Sequence of chain 1.A:
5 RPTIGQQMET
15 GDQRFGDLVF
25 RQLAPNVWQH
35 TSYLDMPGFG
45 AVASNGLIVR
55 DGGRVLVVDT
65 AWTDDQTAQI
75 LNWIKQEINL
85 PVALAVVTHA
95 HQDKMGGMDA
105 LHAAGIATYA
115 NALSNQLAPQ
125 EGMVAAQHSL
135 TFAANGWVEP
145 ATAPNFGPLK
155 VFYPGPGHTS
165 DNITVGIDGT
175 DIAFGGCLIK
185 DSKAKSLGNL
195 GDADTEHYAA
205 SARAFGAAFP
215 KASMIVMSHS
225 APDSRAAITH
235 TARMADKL

This small molecule binds to this protein.
Small molecule (SMILES): CC1(C)S[C@H]([C@H](NC(=O)[C@H](N)c2ccccc2)C(=O)O)N[C@H]1C(=O)O

Binding-site contacts:
Ligand atom C8 contacts residue GLN96 of chain 1.A at 3.2 Å.
Ligand atom O3 contacts residue GLN96 of chain 1.A at 3.9 Å.
Ligand atom C2 contacts residue LYS184 of chain 1.A at 3.5 Å.
Ligand atom C2 contacts residue HIS223 of chain 1.A at 4.0 Å.
Ligand atom C16 contacts residue HIS223 of chain 1.A at 3.4 Å.
Ligand atom C13 contacts residue HIS223 of chain 1.A at 3.7 Å.
Ligand atom C9 contacts residue GLN96 of chain 1.A at 3.7 Å.
Ligand atom N3 contacts residue HIS223 of chain 1.A at 3.7 Å.
Ligand atom O1 contacts residue HIS223 of chain 1.A at 3.2 Å (h-bond).
Ligand atom C1 contacts residue ASN193 of chain 1.A at 3.7 Å.
Ligand atom C12 contacts residue CD1 of chain 1.E at 3.3 Å.
Ligand atom O2 contacts residue LYS184 of chain 1.A at 2.9 Å (salt-bridge).
Ligand atom C14 contacts residue ASP97 of chain 1.A at 3.3 Å.
Ligand atom N3 contacts residue CD1 of chain 1.E at 2.6 Å.
Ligand atom C2 contacts residue HIS162 of chain 1.A at 3.8 Å.
Ligand atom C16 contacts residue CD1 of chain 1.E at 4.2 Å.
Ligand atom C13 contacts residue CD1 of chain 1.E at 3.3 Å.
Ligand atom C14 contacts residue CD1 of chain 1.E at 3.7 Å.
Ligand atom C2 contacts residue ASN193 of chain 1.A at 4.0 Å.
Ligand atom C12 contacts residue HIS223 of chain 1.A at 4.2 Å.
Ligand atom O2 contacts residue HIS162 of chain 1.A at 3.7 Å.
Ligand atom O3 contacts residue HIS95 of chain 1.A at 3.7 Å.
Ligand atom N2 contacts residue HIS95 of chain 1.A at 3.6 Å.
Ligand atom O2 contacts residue LEU191 of chain 1.A at 4.0 Å.
Ligand atom O3 contacts residue ASP97 of chain 1.A at 3.4 Å (salt-bridge).
Ligand atom C13 contacts residue TRP66 of chain 1.A at 4.0 Å (hydrophobic).
Ligand atom O2 contacts residue GLY192 of chain 1.A at 3.5 Å.
Ligand atom N3 contacts residue ASP97 of chain 1.A at 3.7 Å.
Ligand atom O1 contacts residue CD1 of chain 1.E at 2.2 Å.
Ligand atom S1 contacts residue MET40 of chain 1.A at 3.7 Å.
Ligand atom C13 contacts residue ASP97 of chain 1.A at 3.5 Å.
Ligand atom C2 contacts residue CD1 of chain 1.E at 3.1 Å.
Ligand atom O1 contacts residue CYS181 of chain 1.A at 3.4 Å.
Ligand atom N1 contacts residue MET40 of chain 1.A at 4.2 Å.
Ligand atom C12 contacts residue ASN193 of chain 1.A at 4.0 Å.
Ligand atom O2 contacts residue ASN193 of chain 1.A at 3.0 Å (h-bond).
Ligand atom O1 contacts residue HIS162 of chain 1.A at 3.8 Å.
Ligand atom O1 contacts residue LYS184 of chain 1.A at 3.3 Å (salt-bridge).
Ligand atom C14 contacts residue TRP66 of chain 1.A at 3.7 Å (hydrophobic).
Ligand atom C7 contacts residue GLN96 of chain 1.A at 4.1 Å.